Binding-site contacts:
Ligand atom C4 contacts residue TRP62 of chain 1.A at 3.8 Å (hydrophobic).
Ligand atom O7 contacts residue TRP63 of chain 1.A at 3.3 Å.
Ligand atom C6 contacts residue TRP63 of chain 1.A at 3.6 Å (hydrophobic).
Ligand atom C2 contacts residue ASP101 of chain 1.A at 3.5 Å.
Ligand atom O3 contacts residue TRP63 of chain 1.A at 3.3 Å (h-bond).
Ligand atom C1 contacts residue ALA107 of chain 1.A at 3.8 Å (hydrophobic).
Ligand atom C7 contacts residue ASP101 of chain 1.A at 3.8 Å.
Ligand atom C7 contacts residue ASN46 of chain 1.A at 3.7 Å.
Ligand atom C6 contacts residue ASP101 of chain 1.A at 3.1 Å.
Ligand atom C5 contacts residue ASP52 of chain 1.A at 3.4 Å.
Ligand atom C6 contacts residue GLN57 of chain 1.A at 2.8 Å.
Ligand atom C3 contacts residue ALA107 of chain 1.A at 3.8 Å (hydrophobic).
Ligand atom C8 contacts residue ASP101 of chain 1.A at 3.8 Å.
Ligand atom O6 contacts residue TRP63 of chain 1.A at 3.5 Å.
Ligand atom C3 contacts residue ASP101 of chain 1.A at 3.8 Å.
Ligand atom C2 contacts residue ASN46 of chain 1.A at 3.7 Å.
Ligand atom O7 contacts residue ASN59 of chain 1.A at 3.0 Å (h-bond).
Ligand atom N2 contacts residue ASN46 of chain 1.A at 2.9 Å (h-bond).
Ligand atom O4 contacts residue ASN59 of chain 1.A at 3.5 Å.
Ligand atom C8 contacts residue ASN46 of chain 1.A at 3.5 Å.
Ligand atom C8 contacts residue GLN57 of chain 1.A at 3.8 Å.
Ligand atom C1 contacts residue ASP52 of chain 1.A at 3.3 Å.
Ligand atom O6 contacts residue GLU35 of chain 1.A at 3.2 Å (salt-bridge).
Ligand atom O3 contacts residue ASN103 of chain 1.A at 3.7 Å.
Ligand atom N2 contacts residue ALA107 of chain 1.A at 2.9 Å (h-bond).
Ligand atom C5 contacts residue ASP101 of chain 1.A at 3.6 Å.
Ligand atom N2 contacts residue ASP101 of chain 1.A at 2.8 Å (salt-bridge).
Ligand atom C8 contacts residue TRP108 of chain 1.A at 3.3 Å (hydrophobic).
Ligand atom O6 contacts residue TRP62 of chain 1.A at 2.8 Å (h-bond).
Ligand atom C5 contacts residue GLN57 of chain 1.A at 3.6 Å.
Ligand atom C3 contacts residue ASP52 of chain 1.A at 3.6 Å.
Ligand atom O6 contacts residue GLN57 of chain 1.A at 3.7 Å.
Ligand atom C2 contacts residue ALA107 of chain 1.A at 3.6 Å (hydrophobic).
Ligand atom O6 contacts residue VAL109 of chain 1.A at 3.8 Å.
Ligand atom C1 contacts residue ASP101 of chain 1.A at 3.6 Å.
Ligand atom O7 contacts residue ILE58 of chain 1.A at 3.7 Å.
Ligand atom O5 contacts residue VAL109 of chain 1.A at 3.6 Å.
Ligand atom C8 contacts residue LEU75 of chain 1.A at 3.4 Å (hydrophobic).
Ligand atom C1 contacts residue TRP62 of chain 1.A at 3.7 Å (hydrophobic).
Ligand atom O6 contacts residue ASP101 of chain 1.A at 2.4 Å (salt-bridge).

This small molecule binds to this protein.
Small molecule (SMILES): CC(=O)N[C@@H]1[C@@H](O)[C@H](O[C@@H]2O[C@H](CO)[C@@H](O[C@@H]3O[C@H](CO)[C@@H](O[C@@H]4O[C@H](CO)[C@@H](O)[C@H](O)[C@H]4NC(C)=O)[C@H](O)[C@H]3NC(C)=O)[C@H](O)[C@H]2NC(C)=O)[C@@H](CO)O[C@H]1O

Sequence of chain 1.A:
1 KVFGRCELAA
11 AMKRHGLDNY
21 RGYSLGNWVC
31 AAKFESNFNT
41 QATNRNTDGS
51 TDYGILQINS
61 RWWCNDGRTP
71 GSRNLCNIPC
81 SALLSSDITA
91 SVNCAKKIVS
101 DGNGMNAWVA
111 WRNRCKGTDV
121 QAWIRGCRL